Binding-site contacts:
Ligand atom N2 contacts residue ASN235 of chain 3.A at 2.9 Å (h-bond).
Ligand atom O7 contacts residue ASN235 of chain 3.A at 2.8 Å (h-bond).
Ligand atom C4 contacts residue ASN235 of chain 3.A at 4.3 Å.
Ligand atom C8 contacts residue PRO234 of chain 3.A at 4.3 Å (hydrophobic).
Ligand atom C2 contacts residue ASN235 of chain 3.A at 2.5 Å.
Ligand atom C7 contacts residue ASN235 of chain 3.A at 3.1 Å.
Ligand atom C5 contacts residue ASN235 of chain 3.A at 3.8 Å.
Ligand atom O5 contacts residue ASN235 of chain 3.A at 2.5 Å (h-bond).
Ligand atom C1 contacts residue ASN235 of chain 3.A at 1.5 Å.
Ligand atom C8 contacts residue ASN235 of chain 3.A at 4.3 Å.
Ligand atom C3 contacts residue ASN235 of chain 3.A at 3.8 Å.

The small molecule below binds the protein below.
Small molecule (SMILES): CC(=O)N[C@@H]1[C@@H](O)[C@H](O)[C@@H](CO)O[C@H]1O

Sequence of chain 3.A:
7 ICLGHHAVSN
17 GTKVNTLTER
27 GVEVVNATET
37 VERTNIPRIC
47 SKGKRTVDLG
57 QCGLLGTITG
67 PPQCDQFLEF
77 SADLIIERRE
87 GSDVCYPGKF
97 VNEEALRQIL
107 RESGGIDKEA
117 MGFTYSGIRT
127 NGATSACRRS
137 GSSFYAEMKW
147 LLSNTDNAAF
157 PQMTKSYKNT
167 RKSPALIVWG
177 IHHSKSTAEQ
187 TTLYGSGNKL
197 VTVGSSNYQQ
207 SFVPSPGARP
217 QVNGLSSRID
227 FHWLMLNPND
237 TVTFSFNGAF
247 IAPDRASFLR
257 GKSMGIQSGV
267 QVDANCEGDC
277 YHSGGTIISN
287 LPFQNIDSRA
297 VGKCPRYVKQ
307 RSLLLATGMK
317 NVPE